Sequence of chain 1.Q:
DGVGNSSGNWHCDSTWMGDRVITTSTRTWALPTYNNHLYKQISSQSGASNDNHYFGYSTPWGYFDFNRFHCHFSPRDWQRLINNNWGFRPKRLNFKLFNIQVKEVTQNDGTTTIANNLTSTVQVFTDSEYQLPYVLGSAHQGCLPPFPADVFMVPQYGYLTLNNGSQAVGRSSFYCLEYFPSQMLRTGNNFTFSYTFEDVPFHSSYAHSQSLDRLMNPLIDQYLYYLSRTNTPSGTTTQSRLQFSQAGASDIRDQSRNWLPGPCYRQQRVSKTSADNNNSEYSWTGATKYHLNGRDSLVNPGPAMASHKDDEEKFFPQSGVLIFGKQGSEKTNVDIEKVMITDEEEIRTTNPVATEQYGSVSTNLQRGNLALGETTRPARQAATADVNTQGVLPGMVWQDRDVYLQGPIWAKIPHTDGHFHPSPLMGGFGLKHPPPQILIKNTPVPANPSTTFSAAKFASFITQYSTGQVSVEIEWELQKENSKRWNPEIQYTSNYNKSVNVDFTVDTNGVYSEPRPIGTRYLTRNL

Binding-site contacts:
Ligand atom N6 contacts residue SER423 of chain 1.Q at 3.5 Å.
Ligand atom O1P contacts residue HIS419 of chain 1.Q at 4.3 Å.
Ligand atom C6 contacts residue SER423 of chain 1.Q at 4.2 Å.
Ligand atom C6 contacts residue VAL200 of chain 1.Q at 4.2 Å (hydrophobic).
Ligand atom N1 contacts residue GLY430 of chain 1.Q at 2.9 Å (h-bond).
Ligand atom N7 contacts residue HIS421 of chain 1.Q at 4.0 Å.
Ligand atom N1 contacts residue PRO422 of chain 1.Q at 3.6 Å.
Ligand atom N6 contacts residue PRO422 of chain 1.Q at 3.2 Å (h-bond).
Ligand atom C1' contacts residue PRO201 of chain 1.Q at 4.3 Å (hydrophobic).
Ligand atom C2 contacts residue GLY430 of chain 1.Q at 3.6 Å.
Ligand atom C8 contacts residue HIS421 of chain 1.Q at 3.8 Å.
Ligand atom N6 contacts residue PRO424 of chain 1.Q at 4.1 Å.
Ligand atom N9 contacts residue PRO422 of chain 1.Q at 4.3 Å.
Ligand atom P contacts residue HIS421 of chain 1.Q at 3.6 Å.
Ligand atom C2 contacts residue VAL200 of chain 1.Q at 4.4 Å (hydrophobic).
Ligand atom O5' contacts residue HIS421 of chain 1.Q at 3.0 Å (h-bond).
Ligand atom C6 contacts residue PRO201 of chain 1.Q at 4.3 Å (hydrophobic).
Ligand atom C6 contacts residue PRO422 of chain 1.Q at 3.4 Å (hydrophobic).
Ligand atom P contacts residue PHE420 of chain 1.Q at 4.2 Å.
Ligand atom N7 contacts residue PRO201 of chain 1.Q at 4.1 Å.
Ligand atom C5' contacts residue HIS421 of chain 1.Q at 3.7 Å.
Ligand atom C2 contacts residue PRO201 of chain 1.Q at 4.2 Å (hydrophobic).
Ligand atom N7 contacts residue SER423 of chain 1.Q at 4.0 Å.
Ligand atom O5' contacts residue PHE420 of chain 1.Q at 4.2 Å.
Ligand atom C5 contacts residue PRO422 of chain 1.Q at 4.0 Å (hydrophobic).
Ligand atom O4' contacts residue HIS421 of chain 1.Q at 4.2 Å.
Ligand atom O1P contacts residue HIS421 of chain 1.Q at 4.1 Å.
Ligand atom N9 contacts residue PRO201 of chain 1.Q at 3.8 Å.
Ligand atom N3 contacts residue PRO201 of chain 1.Q at 4.0 Å.
Ligand atom O5' contacts residue PRO422 of chain 1.Q at 3.8 Å.
Ligand atom N6 contacts residue GLY430 of chain 1.Q at 3.0 Å (h-bond).
Ligand atom C4 contacts residue PRO422 of chain 1.Q at 4.2 Å (hydrophobic).
Ligand atom C5 contacts residue PRO201 of chain 1.Q at 4.0 Å (hydrophobic).
Ligand atom N1 contacts residue VAL200 of chain 1.Q at 3.9 Å.
Ligand atom C4 contacts residue PRO201 of chain 1.Q at 3.9 Å (hydrophobic).
Ligand atom C6 contacts residue GLY430 of chain 1.Q at 3.9 Å.
Ligand atom C3' contacts residue PRO422 of chain 1.Q at 3.7 Å (hydrophobic).
Ligand atom N3 contacts residue PRO422 of chain 1.Q at 4.4 Å.
Ligand atom N6 contacts residue PHE429 of chain 1.Q at 4.1 Å.
Ligand atom C8 contacts residue PRO201 of chain 1.Q at 3.9 Å (hydrophobic).

A protein and the small-molecule ligand that binds it are described below.
Small molecule (SMILES): Nc1ncnc2c1ncn2[C@H]1C[C@H](O)[C@@H](COP(=O)(O)O)O1